This protein binds this small molecule.
Small molecule (SMILES): NCc1ccc(C(=O)N[C@H]2Cc3cccc(C(=O)O)c3O[B-]2(O)O)cc1

Sequence of chain 1.C:
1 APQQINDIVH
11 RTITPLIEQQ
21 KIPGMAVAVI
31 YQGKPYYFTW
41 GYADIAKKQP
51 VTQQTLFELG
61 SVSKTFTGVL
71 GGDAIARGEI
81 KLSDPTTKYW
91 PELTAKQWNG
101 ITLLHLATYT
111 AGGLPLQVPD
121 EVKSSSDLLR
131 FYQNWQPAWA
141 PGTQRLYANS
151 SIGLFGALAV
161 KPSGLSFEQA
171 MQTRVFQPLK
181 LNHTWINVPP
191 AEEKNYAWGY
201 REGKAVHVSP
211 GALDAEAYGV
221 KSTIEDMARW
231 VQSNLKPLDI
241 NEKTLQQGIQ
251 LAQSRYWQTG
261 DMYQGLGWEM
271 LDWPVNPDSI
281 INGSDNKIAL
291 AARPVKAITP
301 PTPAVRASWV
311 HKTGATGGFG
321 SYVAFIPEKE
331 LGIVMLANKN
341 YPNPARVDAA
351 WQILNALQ

Binding-site contacts:
Ligand atom C09 contacts residue ALA315 of chain 1.C at 3.7 Å (hydrophobic).
Ligand atom C22 contacts residue LEU290 of chain 1.C at 3.8 Å (hydrophobic).
Ligand atom N01 contacts residue ARG201 of chain 1.C at 3.6 Å.
Ligand atom O26 contacts residue THR313 of chain 1.C at 2.9 Å (h-bond).
Ligand atom C07 contacts residue ALA315 of chain 1.C at 3.6 Å (hydrophobic).
Ligand atom C15 contacts residue SER61 of chain 1.C at 3.5 Å.
Ligand atom C08 contacts residue THR316 of chain 1.C at 3.7 Å.
Ligand atom C15 contacts residue TYR147 of chain 1.C at 3.6 Å (hydrophobic).
Ligand atom O18 contacts residue GLY314 of chain 1.C at 3.8 Å.
Ligand atom C06 contacts residue ALA315 of chain 1.C at 3.7 Å (hydrophobic).
Ligand atom O25 contacts residue ALA315 of chain 1.C at 3.6 Å (h-bond).
Ligand atom C12 contacts residue LYS64 of chain 1.C at 3.8 Å.
Ligand atom C24 contacts residue THR313 of chain 1.C at 3.5 Å.
Ligand atom C03 contacts residue GLY317 of chain 1.C at 3.5 Å.
Ligand atom C12 contacts residue ASN149 of chain 1.C at 3.8 Å.
Ligand atom B17 contacts residue LYS64 of chain 1.C at 3.8 Å.
Ligand atom O10 contacts residue TYR218 of chain 1.C at 3.6 Å.
Ligand atom C02 contacts residue ARG201 of chain 1.C at 3.7 Å.
Ligand atom O18 contacts residue SER61 of chain 1.C at 2.2 Å (h-bond).
Ligand atom O25 contacts residue THR313 of chain 1.C at 3.3 Å (h-bond).
Ligand atom B17 contacts residue SER61 of chain 1.C at 1.4 Å.
Ligand atom N11 contacts residue SER61 of chain 1.C at 3.5 Å (h-bond).
Ligand atom O18 contacts residue ALA315 of chain 1.C at 2.9 Å (h-bond).
Ligand atom N11 contacts residue ALA315 of chain 1.C at 3.0 Å (h-bond).
Ligand atom O26 contacts residue ASN343 of chain 1.C at 3.1 Å (h-bond).
Ligand atom C12 contacts residue SER61 of chain 1.C at 2.4 Å.
Ligand atom C13 contacts residue SER61 of chain 1.C at 3.4 Å.
Ligand atom C08 contacts residue GLY317 of chain 1.C at 3.8 Å.
Ligand atom O26 contacts residue ASN286 of chain 1.C at 3.8 Å.
Ligand atom C03 contacts residue THR316 of chain 1.C at 3.9 Å.
Ligand atom O16 contacts residue TYR147 of chain 1.C at 2.9 Å (h-bond).
Ligand atom O16 contacts residue SER61 of chain 1.C at 2.2 Å (h-bond).
Ligand atom C09 contacts residue ASN149 of chain 1.C at 3.9 Å.
Ligand atom O25 contacts residue GLY314 of chain 1.C at 3.4 Å.
Ligand atom C21 contacts residue ASN286 of chain 1.C at 3.5 Å.
Ligand atom C13 contacts residue ASN149 of chain 1.C at 3.6 Å.
Ligand atom C14 contacts residue TYR147 of chain 1.C at 3.8 Å (hydrophobic).
Ligand atom B17 contacts residue TYR147 of chain 1.C at 3.5 Å.
Ligand atom C02 contacts residue GLY317 of chain 1.C at 3.1 Å.
Ligand atom O10 contacts residue ASN149 of chain 1.C at 2.8 Å (h-bond).